Sequence of chain 1.I:
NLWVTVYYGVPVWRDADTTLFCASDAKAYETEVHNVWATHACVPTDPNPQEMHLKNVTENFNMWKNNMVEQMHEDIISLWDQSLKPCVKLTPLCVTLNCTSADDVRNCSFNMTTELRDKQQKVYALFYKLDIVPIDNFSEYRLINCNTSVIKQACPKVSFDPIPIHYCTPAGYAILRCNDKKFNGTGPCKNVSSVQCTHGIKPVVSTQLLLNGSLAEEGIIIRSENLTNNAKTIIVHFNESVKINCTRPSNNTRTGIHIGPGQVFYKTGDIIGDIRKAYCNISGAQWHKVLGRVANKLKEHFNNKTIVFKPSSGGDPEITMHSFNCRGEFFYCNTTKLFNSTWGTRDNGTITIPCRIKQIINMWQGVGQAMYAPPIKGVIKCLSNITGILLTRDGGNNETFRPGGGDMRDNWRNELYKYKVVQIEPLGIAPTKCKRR

This protein binds this small molecule.
Small molecule (SMILES): CC(=O)N[C@@H]1[C@@H](O)[C@H](O)[C@@H](CO)O[C@H]1O

Binding-site contacts:
Ligand atom N2 contacts residue ASN370 of chain 1.I at 3.8 Å.
Ligand atom C2 contacts residue ASN370 of chain 1.I at 2.6 Å.
Ligand atom C4 contacts residue ASN370 of chain 1.I at 3.0 Å.
Ligand atom O5 contacts residue ASN370 of chain 1.I at 2.4 Å (h-bond).
Ligand atom C3 contacts residue ASN370 of chain 1.I at 3.2 Å.
Ligand atom C1 contacts residue ASN370 of chain 1.I at 1.4 Å.
Ligand atom O6 contacts residue NAG2 of chain 1.OA at 4.1 Å.
Ligand atom C6 contacts residue NAG2 of chain 1.OA at 3.7 Å.
Ligand atom O4 contacts residue ASN370 of chain 1.I at 4.4 Å.
Ligand atom C6 contacts residue ASN370 of chain 1.I at 3.9 Å.
Ligand atom O3 contacts residue ASN370 of chain 1.I at 3.6 Å.
Ligand atom C5 contacts residue ASN370 of chain 1.I at 3.2 Å.
Ligand atom O6 contacts residue ASN370 of chain 1.I at 4.2 Å.